Sequence of chain 1.D:
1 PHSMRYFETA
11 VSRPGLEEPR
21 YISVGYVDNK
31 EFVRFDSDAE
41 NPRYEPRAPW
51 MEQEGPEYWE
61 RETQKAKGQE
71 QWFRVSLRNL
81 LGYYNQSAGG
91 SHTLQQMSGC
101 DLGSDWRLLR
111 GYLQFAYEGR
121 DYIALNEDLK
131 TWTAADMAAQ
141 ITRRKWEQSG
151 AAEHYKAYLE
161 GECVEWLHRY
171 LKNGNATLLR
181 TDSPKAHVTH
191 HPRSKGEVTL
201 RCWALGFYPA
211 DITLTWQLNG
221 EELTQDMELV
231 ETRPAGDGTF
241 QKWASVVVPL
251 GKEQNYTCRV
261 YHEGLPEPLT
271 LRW

The small molecule below binds the protein below.
Small molecule (SMILES): CSCC[C@H](NC(=O)[C@@H](NC(=O)[C@H](C)NC(=O)[C@H](Cc1ccccc1)NC(=O)[C@H](CC(N)=O)NC(=O)[C@H](Cc1ccc(O)cc1)NC(=O)[C@@H](NC(=O)[C@H](C)NC(=O)[C@@H](N)CCCCN)C(C)C)[C@@H](C)O)C(=O)O

Binding-site contacts:
Ligand atom CE contacts residue PHE115 of chain 1.D at 3.4 Å (hydrophobic).
Ligand atom CE1 contacts residue HIS154 of chain 1.D at 3.2 Å.
Ligand atom CZ contacts residue HIS154 of chain 1.D at 3.3 Å.
Ligand atom O contacts residue TRP146 of chain 1.D at 2.7 Å (h-bond).
Ligand atom C contacts residue TYR6 of chain 1.D at 3.2 Å (hydrophobic).
Ligand atom N contacts residue GLN69 of chain 1.D at 3.0 Å (h-bond).
Ligand atom O contacts residue TRP146 of chain 1.D at 3.2 Å (h-bond).
Ligand atom O contacts residue LYS145 of chain 1.D at 3.2 Å (salt-bridge).
Ligand atom CD contacts residue GLU62 of chain 1.D at 3.3 Å.
Ligand atom CG contacts residue TYR170 of chain 1.D at 3.3 Å (hydrophobic).
Ligand atom ND2 contacts residue TRP72 of chain 1.D at 3.1 Å.
Ligand atom ND2 contacts residue GLN96 of chain 1.D at 2.9 Å (h-bond).
Ligand atom O contacts residue TYR158 of chain 1.D at 2.5 Å (h-bond).
Ligand atom N contacts residue TYR6 of chain 1.D at 3.3 Å.
Ligand atom O contacts residue TYR6 of chain 1.D at 3.4 Å.
Ligand atom O contacts residue TRP72 of chain 1.D at 3.0 Å (h-bond).
Ligand atom O contacts residue LYS65 of chain 1.D at 2.7 Å (salt-bridge).
Ligand atom OD1 contacts residue GLN96 of chain 1.D at 3.1 Å (h-bond).
Ligand atom OXT contacts residue THR142 of chain 1.D at 2.6 Å (h-bond).
Ligand atom C contacts residue TYR83 of chain 1.D at 3.2 Å (hydrophobic).
Ligand atom N contacts residue TYR6 of chain 1.D at 3.2 Å (h-bond).
Ligand atom OXT contacts residue TYR83 of chain 1.D at 2.6 Å (h-bond).
Ligand atom OD1 contacts residue GLN69 of chain 1.D at 3.0 Å (h-bond).
Ligand atom CG2 contacts residue TYR158 of chain 1.D at 3.1 Å (hydrophobic).
Ligand atom O contacts residue TYR83 of chain 1.D at 3.1 Å (h-bond).
Ligand atom N contacts residue TYR170 of chain 1.D at 2.7 Å (h-bond).
Ligand atom O contacts residue TRP72 of chain 1.D at 3.1 Å (h-bond).
Ligand atom NZ contacts residue TRP166 of chain 1.D at 3.4 Å.
Ligand atom N contacts residue SER76 of chain 1.D at 3.0 Å (h-bond).
Ligand atom O contacts residue ASN79 of chain 1.D at 3.1 Å (h-bond).
Ligand atom CG contacts residue GLN69 of chain 1.D at 3.2 Å.
Ligand atom CA contacts residue TYR6 of chain 1.D at 3.1 Å (hydrophobic).
Ligand atom N contacts residue GLU62 of chain 1.D at 3.0 Å (salt-bridge).
Ligand atom OG1 contacts residue LYS145 of chain 1.D at 2.9 Å (salt-bridge).
Ligand atom N contacts residue TYR155 of chain 1.D at 3.0 Å (h-bond).
Ligand atom CB contacts residue TRP72 of chain 1.D at 3.3 Å (hydrophobic).
Ligand atom CE contacts residue TRP166 of chain 1.D at 3.3 Å (hydrophobic).
Ligand atom O contacts residue LYS145 of chain 1.D at 2.6 Å (salt-bridge).
Ligand atom CG2 contacts residue SER98 of chain 1.D at 2.8 Å.
Ligand atom CA contacts residue TYR170 of chain 1.D at 3.4 Å (hydrophobic).